A protein and the small-molecule ligand that binds it are described below.
Small molecule (SMILES): CC(=O)N[C@H]1[C@H](O[C@H]2[C@H](O)[C@@H](NC(C)=O)CO[C@@H]2CO)O[C@H](CO)[C@@H](O)[C@@H]1O

Sequence of chain 1.C:
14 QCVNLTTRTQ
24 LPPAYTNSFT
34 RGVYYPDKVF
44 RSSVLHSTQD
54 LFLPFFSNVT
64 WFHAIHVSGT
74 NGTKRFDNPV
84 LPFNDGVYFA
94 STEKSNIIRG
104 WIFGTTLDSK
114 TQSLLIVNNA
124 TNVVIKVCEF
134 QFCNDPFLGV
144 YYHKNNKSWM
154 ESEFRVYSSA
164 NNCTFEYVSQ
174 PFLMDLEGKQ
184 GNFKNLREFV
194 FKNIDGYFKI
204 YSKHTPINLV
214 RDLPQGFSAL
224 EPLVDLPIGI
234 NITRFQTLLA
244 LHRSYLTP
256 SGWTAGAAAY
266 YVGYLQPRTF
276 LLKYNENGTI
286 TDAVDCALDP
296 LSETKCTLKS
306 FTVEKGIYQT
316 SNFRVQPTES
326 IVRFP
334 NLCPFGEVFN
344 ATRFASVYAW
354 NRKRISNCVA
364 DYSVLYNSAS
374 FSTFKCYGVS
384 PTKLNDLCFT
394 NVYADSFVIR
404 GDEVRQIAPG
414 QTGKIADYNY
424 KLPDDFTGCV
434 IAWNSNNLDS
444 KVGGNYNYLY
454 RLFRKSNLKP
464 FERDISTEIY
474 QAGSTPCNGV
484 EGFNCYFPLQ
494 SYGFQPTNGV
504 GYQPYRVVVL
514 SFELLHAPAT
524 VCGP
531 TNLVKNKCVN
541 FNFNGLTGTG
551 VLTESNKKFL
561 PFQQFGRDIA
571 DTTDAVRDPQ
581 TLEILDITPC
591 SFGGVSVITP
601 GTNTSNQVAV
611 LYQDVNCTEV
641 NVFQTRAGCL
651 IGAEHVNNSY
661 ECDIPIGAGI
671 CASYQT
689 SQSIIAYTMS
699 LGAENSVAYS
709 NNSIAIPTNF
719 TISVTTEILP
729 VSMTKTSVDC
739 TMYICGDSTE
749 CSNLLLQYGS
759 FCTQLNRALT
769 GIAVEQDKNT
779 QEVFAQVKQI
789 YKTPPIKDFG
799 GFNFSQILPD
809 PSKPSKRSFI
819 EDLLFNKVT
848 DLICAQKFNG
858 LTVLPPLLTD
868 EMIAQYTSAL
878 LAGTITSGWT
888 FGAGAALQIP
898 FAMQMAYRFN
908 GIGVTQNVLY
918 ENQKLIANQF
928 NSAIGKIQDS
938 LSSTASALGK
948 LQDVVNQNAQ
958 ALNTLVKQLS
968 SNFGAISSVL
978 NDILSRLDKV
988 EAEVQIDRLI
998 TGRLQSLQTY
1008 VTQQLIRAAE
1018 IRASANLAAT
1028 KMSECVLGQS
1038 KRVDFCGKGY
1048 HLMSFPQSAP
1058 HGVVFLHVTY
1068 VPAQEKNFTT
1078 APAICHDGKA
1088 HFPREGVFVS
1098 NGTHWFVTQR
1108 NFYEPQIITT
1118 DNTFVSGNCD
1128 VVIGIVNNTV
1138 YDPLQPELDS

Binding-site contacts:
Ligand atom N2 contacts residue ASN1098 of chain 1.C at 2.8 Å (h-bond).
Ligand atom O7 contacts residue HIS1101 of chain 1.C at 2.8 Å (h-bond).
Ligand atom C8 contacts residue HIS1101 of chain 1.C at 4.0 Å.
Ligand atom C7 contacts residue ASN1098 of chain 1.C at 3.0 Å.
Ligand atom C8 contacts residue ASN1098 of chain 1.C at 3.8 Å.
Ligand atom C3 contacts residue ASN1098 of chain 1.C at 3.8 Å.
Ligand atom C2 contacts residue THR1100 of chain 1.C at 4.4 Å.
Ligand atom C5 contacts residue PHE1103 of chain 1.C at 4.0 Å (hydrophobic).
Ligand atom C5 contacts residue HIS1101 of chain 1.C at 4.4 Å.
Ligand atom C4 contacts residue ASN1098 of chain 1.C at 4.2 Å.
Ligand atom C2 contacts residue ASN1098 of chain 1.C at 2.5 Å.
Ligand atom C5 contacts residue ASN1098 of chain 1.C at 3.7 Å.
Ligand atom C6 contacts residue PHE1103 of chain 1.C at 3.5 Å (hydrophobic).
Ligand atom O5 contacts residue PHE1103 of chain 1.C at 3.9 Å.
Ligand atom C1 contacts residue ASN1098 of chain 1.C at 1.4 Å.
Ligand atom N2 contacts residue THR1100 of chain 1.C at 4.1 Å.
Ligand atom O4 contacts residue HIS1101 of chain 1.C at 4.2 Å.
Ligand atom C1 contacts residue THR1100 of chain 1.C at 4.4 Å.
Ligand atom O5 contacts residue ASN1098 of chain 1.C at 2.4 Å (h-bond).
Ligand atom C3 contacts residue HIS1101 of chain 1.C at 4.2 Å.
Ligand atom O7 contacts residue ASN1098 of chain 1.C at 2.7 Å (h-bond).
Ligand atom C3 contacts residue THR1100 of chain 1.C at 4.2 Å.
Ligand atom C7 contacts residue HIS1101 of chain 1.C at 3.8 Å.